Sequence of chain 1.D:
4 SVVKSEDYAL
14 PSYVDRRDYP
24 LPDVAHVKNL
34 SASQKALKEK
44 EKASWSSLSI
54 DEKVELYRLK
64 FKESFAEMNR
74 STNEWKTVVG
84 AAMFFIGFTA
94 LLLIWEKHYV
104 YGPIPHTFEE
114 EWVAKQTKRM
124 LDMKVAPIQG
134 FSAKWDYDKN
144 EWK

Sequence of chain 1.A:
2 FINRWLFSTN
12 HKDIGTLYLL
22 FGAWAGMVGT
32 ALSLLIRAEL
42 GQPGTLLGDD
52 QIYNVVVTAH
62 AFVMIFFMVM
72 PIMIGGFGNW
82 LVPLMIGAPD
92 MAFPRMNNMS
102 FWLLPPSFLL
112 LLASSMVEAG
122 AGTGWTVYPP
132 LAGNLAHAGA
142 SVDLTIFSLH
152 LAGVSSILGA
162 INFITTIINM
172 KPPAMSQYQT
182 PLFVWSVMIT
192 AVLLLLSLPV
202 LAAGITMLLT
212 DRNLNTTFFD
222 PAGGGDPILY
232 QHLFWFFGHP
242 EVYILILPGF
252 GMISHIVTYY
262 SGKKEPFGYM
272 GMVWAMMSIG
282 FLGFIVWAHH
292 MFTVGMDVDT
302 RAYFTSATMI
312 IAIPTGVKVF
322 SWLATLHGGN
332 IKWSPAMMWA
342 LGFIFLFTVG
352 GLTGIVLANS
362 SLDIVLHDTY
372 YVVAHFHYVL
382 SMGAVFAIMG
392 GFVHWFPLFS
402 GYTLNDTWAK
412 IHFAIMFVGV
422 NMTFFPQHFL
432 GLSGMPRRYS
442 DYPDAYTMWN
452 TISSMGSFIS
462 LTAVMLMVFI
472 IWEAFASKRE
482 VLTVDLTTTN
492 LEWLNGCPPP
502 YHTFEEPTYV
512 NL

Binding-site contacts:
Ligand atom C40 contacts residue PHE37 of chain 1.L at 4.1 Å (hydrophobic).
Ligand atom C25 contacts residue LEU95 of chain 1.D at 4.2 Å (hydrophobic).
Ligand atom C1 contacts residue LEU28 of chain 1.M at 3.8 Å (hydrophobic).
Ligand atom C28 contacts residue LEU27 of chain 1.M at 3.9 Å (hydrophobic).
Ligand atom C10 contacts residue TYR35 of chain 1.M at 3.6 Å (hydrophobic).
Ligand atom C22 contacts residue TRP98 of chain 1.D at 3.4 Å (hydrophobic).
Ligand atom C40 contacts residue LEU462 of chain 1.A at 4.1 Å (hydrophobic).
Ligand atom O49 contacts residue TRP32 of chain 1.M at 3.6 Å (h-bond).
Ligand atom C57 contacts residue TRP98 of chain 1.D at 3.8 Å (hydrophobic).
Ligand atom O3 contacts residue HIS36 of chain 1.M at 3.4 Å.
Ligand atom C34 contacts residue PHE459 of chain 1.A at 4.0 Å (hydrophobic).
Ligand atom C31 contacts residue TRP98 of chain 1.D at 3.8 Å (hydrophobic).
Ligand atom O49 contacts residue GLY31 of chain 1.M at 4.2 Å.
Ligand atom O16 contacts residue TRP98 of chain 1.D at 3.9 Å.
Ligand atom C37 contacts residue ALA30 of chain 1.M at 3.9 Å (hydrophobic).
Ligand atom O16 contacts residue GLY31 of chain 1.M at 3.5 Å.
Ligand atom O1 contacts residue TYR35 of chain 1.M at 3.2 Å.
Ligand atom C1 contacts residue GLY31 of chain 1.M at 3.8 Å.
Ligand atom C6 contacts residue TRP98 of chain 1.D at 4.1 Å (hydrophobic).
Ligand atom C5 contacts residue TYR35 of chain 1.M at 4.0 Å (hydrophobic).
Ligand atom O61 contacts residue TRP98 of chain 1.D at 2.9 Å (h-bond).
Ligand atom O3 contacts residue TRP32 of chain 1.M at 3.8 Å.
Ligand atom C43 contacts residue PHE37 of chain 1.L at 4.1 Å (hydrophobic).
Ligand atom C1 contacts residue TRP32 of chain 1.M at 3.6 Å (hydrophobic).
Ligand atom C18 contacts residue TRP98 of chain 1.D at 3.9 Å (hydrophobic).
Ligand atom C19 contacts residue LEU27 of chain 1.M at 3.8 Å (hydrophobic).
Ligand atom C22 contacts residue LEU27 of chain 1.M at 4.1 Å (hydrophobic).
Ligand atom O49 contacts residue LEU28 of chain 1.M at 2.8 Å (h-bond).
Ligand atom O16 contacts residue LEU27 of chain 1.M at 4.1 Å.
Ligand atom C40 contacts residue ALA30 of chain 1.M at 3.9 Å (hydrophobic).
Ligand atom C43 contacts residue PHE459 of chain 1.A at 4.1 Å (hydrophobic).
Ligand atom O55 contacts residue TRP32 of chain 1.M at 3.2 Å.
Ligand atom C18 contacts residue LEU28 of chain 1.M at 3.9 Å (hydrophobic).
Ligand atom O61 contacts residue TYR102 of chain 1.D at 3.8 Å.
Ligand atom O6 contacts residue TYR35 of chain 1.M at 3.3 Å (h-bond).
Ligand atom C22 contacts residue GLY31 of chain 1.M at 4.0 Å.
Ligand atom C57 contacts residue TYR35 of chain 1.M at 4.0 Å (hydrophobic).
Ligand atom O5 contacts residue TRP98 of chain 1.D at 3.4 Å.
Ligand atom C25 contacts residue TRP98 of chain 1.D at 3.8 Å (hydrophobic).
Ligand atom O16 contacts residue LEU28 of chain 1.M at 4.0 Å.

Sequence of chain 1.M:
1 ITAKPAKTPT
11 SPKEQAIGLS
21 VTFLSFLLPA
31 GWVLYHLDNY

A protein and the small-molecule ligand that binds it are described below.
Small molecule (SMILES): CCCCCCCCCCO[C@@H]1O[C@H](CO)[C@@H](O[C@H]2O[C@H](CO)[C@@H](O)[C@H](O)[C@H]2O)[C@H](O)[C@H]1O

Sequence of chain 1.L:
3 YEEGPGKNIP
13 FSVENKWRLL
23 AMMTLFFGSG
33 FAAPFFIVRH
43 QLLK